Sequence of chain 1.A:
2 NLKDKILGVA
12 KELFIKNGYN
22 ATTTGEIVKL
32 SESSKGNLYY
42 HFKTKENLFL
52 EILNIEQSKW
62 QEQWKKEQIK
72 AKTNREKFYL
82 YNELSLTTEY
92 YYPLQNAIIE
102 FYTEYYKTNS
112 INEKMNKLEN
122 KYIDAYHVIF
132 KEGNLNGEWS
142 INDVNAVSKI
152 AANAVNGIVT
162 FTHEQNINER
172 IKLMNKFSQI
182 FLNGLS

Binding-site contacts:
Ligand atom C6 contacts residue GLN96 of chain 1.C at 4.0 Å.
Ligand atom C8 contacts residue ASN157 of chain 1.C at 4.0 Å.
Ligand atom C13 contacts residue GLU90 of chain 1.C at 3.6 Å.
Ligand atom C18 contacts residue ASN157 of chain 1.C at 3.7 Å.
Ligand atom C14 contacts residue ASN157 of chain 1.C at 3.7 Å.
Ligand atom C2 contacts residue ASN157 of chain 1.C at 3.7 Å.
Ligand atom C19 contacts residue ASN157 of chain 1.C at 2.8 Å.
Ligand atom C10 contacts residue GLU90 of chain 1.C at 2.8 Å.
Ligand atom C10 contacts residue GLN96 of chain 1.C at 4.1 Å.
Ligand atom C9 contacts residue GLU90 of chain 1.C at 3.0 Å.
Ligand atom C5 contacts residue TYR103 of chain 1.C at 3.9 Å (hydrophobic).
Ligand atom C25 contacts residue ALA153 of chain 1.C at 3.2 Å (hydrophobic).
Ligand atom C18 contacts residue ASN154 of chain 1.C at 3.7 Å.
Ligand atom C12 contacts residue GLU90 of chain 1.C at 2.9 Å.
Ligand atom C7 contacts residue GLU90 of chain 1.C at 4.2 Å.
Ligand atom N3 contacts residue GLU120 of chain 1.C at 4.2 Å.
Ligand atom C24 contacts residue ILE124 of chain 1.C at 3.5 Å (hydrophobic).
Ligand atom C18 contacts residue PHE162 of chain 1.A at 4.1 Å (hydrophobic).
Ligand atom C1 contacts residue ASN157 of chain 1.C at 3.8 Å.
Ligand atom N3 contacts residue ILE124 of chain 1.C at 4.0 Å.
Ligand atom C4 contacts residue ILE99 of chain 1.C at 4.2 Å (hydrophobic).
Ligand atom C22 contacts residue TRP61 of chain 1.C at 3.6 Å (hydrophobic).
Ligand atom C22 contacts residue THR89 of chain 1.C at 4.1 Å.
Ligand atom C16 contacts residue GLU120 of chain 1.C at 3.8 Å.
Ligand atom C23 contacts residue TYR93 of chain 1.C at 3.8 Å (hydrophobic).
Ligand atom C25 contacts residue ASN154 of chain 1.C at 3.3 Å.
Ligand atom C15 contacts residue TYR123 of chain 1.C at 4.0 Å (hydrophobic).
Ligand atom C7 contacts residue ASN157 of chain 1.C at 3.5 Å.
Ligand atom C24 contacts residue GLU120 of chain 1.C at 3.3 Å.
Ligand atom C25 contacts residue ILE124 of chain 1.C at 3.6 Å (hydrophobic).
Ligand atom C22 contacts residue GLU90 of chain 1.C at 3.3 Å.
Ligand atom C4 contacts residue TYR103 of chain 1.C at 3.4 Å (hydrophobic).
Ligand atom C11 contacts residue GLU90 of chain 1.C at 2.8 Å.
Ligand atom C24 contacts residue ASN154 of chain 1.C at 4.1 Å.
Ligand atom N3 contacts residue ASN154 of chain 1.C at 3.7 Å.
Ligand atom C23 contacts residue GLU90 of chain 1.C at 3.5 Å.
Ligand atom C8 contacts residue GLU90 of chain 1.C at 3.5 Å.
Ligand atom C17 contacts residue ASN154 of chain 1.C at 4.2 Å.
Ligand atom C13 contacts residue ASN157 of chain 1.C at 4.1 Å.
Ligand atom N2 contacts residue GLU90 of chain 1.C at 3.0 Å (salt-bridge).

A protein and the small-molecule ligand that binds it are described below.
Small molecule (SMILES): CN(C)c1ccc(C(=C2C=CC(=[N+](C)C)C=C2)c2ccccc2)cc1

Sequence of chain 1.C:
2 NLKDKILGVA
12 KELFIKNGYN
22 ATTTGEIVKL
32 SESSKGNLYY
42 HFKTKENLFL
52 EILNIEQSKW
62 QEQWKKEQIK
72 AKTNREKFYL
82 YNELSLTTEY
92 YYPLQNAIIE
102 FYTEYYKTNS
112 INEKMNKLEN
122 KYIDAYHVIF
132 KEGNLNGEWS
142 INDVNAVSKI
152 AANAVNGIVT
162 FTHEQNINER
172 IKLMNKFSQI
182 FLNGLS